Binding-site contacts:
Ligand atom C2C contacts residue THR97 of chain 8.A at 3.9 Å.
Ligand atom C4C contacts residue MET117 of chain 8.A at 3.9 Å (hydrophobic).
Ligand atom O1 contacts residue W711 of chain 8.F at 3.7 Å.
Ligand atom C2B contacts residue ILE219 of chain 8.A at 3.8 Å (hydrophobic).
Ligand atom O1B contacts residue ILE95 of chain 8.A at 3.6 Å.
Ligand atom C2C contacts residue LEU216 of chain 8.A at 3.7 Å (hydrophobic).
Ligand atom C4A contacts residue LEU14 of chain 9.C at 4.0 Å (hydrophobic).
Ligand atom C6B contacts residue ILE183 of chain 8.A at 3.6 Å (hydrophobic).
Ligand atom C5A contacts residue PRO168 of chain 8.A at 4.0 Å (hydrophobic).
Ligand atom N3A contacts residue TYR146 of chain 8.A at 4.0 Å.
Ligand atom C5A contacts residue ILE144 of chain 8.A at 3.7 Å (hydrophobic).
Ligand atom C3 contacts residue W711 of chain 8.F at 3.3 Å.
Ligand atom C2A contacts residue TYR146 of chain 8.A at 3.7 Å (hydrophobic).
Ligand atom C5A contacts residue ILE170 of chain 8.A at 3.8 Å (hydrophobic).
Ligand atom C3C contacts residue TYR192 of chain 8.A at 4.0 Å (hydrophobic).
Ligand atom C5B contacts residue TYR146 of chain 8.A at 3.4 Å (hydrophobic).
Ligand atom C4A contacts residue ALA24 of chain 8.C at 4.0 Å (hydrophobic).
Ligand atom C6C contacts residue ILE186 of chain 8.A at 3.9 Å (hydrophobic).
Ligand atom N3A contacts residue ALA24 of chain 8.C at 3.8 Å.
Ligand atom C1B contacts residue ILE183 of chain 8.A at 4.0 Å (hydrophobic).
Ligand atom N2 contacts residue W711 of chain 8.F at 2.9 Å.
Ligand atom C4B contacts residue TYR146 of chain 8.A at 3.7 Å (hydrophobic).
Ligand atom C4A contacts residue ILE170 of chain 8.A at 3.9 Å (hydrophobic).
Ligand atom C4A contacts residue MET181 of chain 8.A at 3.6 Å (hydrophobic).
Ligand atom O1 contacts residue THR97 of chain 8.A at 3.4 Å (h-bond).
Ligand atom C1C contacts residue PHE115 of chain 8.A at 3.9 Å (hydrophobic).
Ligand atom C5B contacts residue ILE183 of chain 8.A at 3.7 Å (hydrophobic).
Ligand atom C31 contacts residue LEU216 of chain 8.A at 3.4 Å (hydrophobic).
Ligand atom C2A contacts residue MET181 of chain 8.A at 3.7 Å (hydrophobic).
Ligand atom C6B contacts residue TYR146 of chain 8.A at 3.8 Å (hydrophobic).
Ligand atom C1C contacts residue THR97 of chain 8.A at 3.9 Å.
Ligand atom C31 contacts residue ASN214 of chain 8.A at 3.3 Å.
Ligand atom O1A contacts residue PHE121 of chain 8.A at 4.0 Å.
Ligand atom C4 contacts residue TYR192 of chain 8.A at 3.5 Å (hydrophobic).
Ligand atom C3C contacts residue LEU216 of chain 8.A at 3.7 Å (hydrophobic).
Ligand atom C3B contacts residue ILE219 of chain 8.A at 3.8 Å (hydrophobic).
Ligand atom N3A contacts residue MET181 of chain 8.A at 3.3 Å.
Ligand atom C31 contacts residue W711 of chain 8.F at 3.0 Å.
Ligand atom C4B contacts residue ILE183 of chain 8.A at 4.0 Å (hydrophobic).
Ligand atom N2 contacts residue THR97 of chain 8.A at 3.7 Å.

Sequence of chain 8.C:
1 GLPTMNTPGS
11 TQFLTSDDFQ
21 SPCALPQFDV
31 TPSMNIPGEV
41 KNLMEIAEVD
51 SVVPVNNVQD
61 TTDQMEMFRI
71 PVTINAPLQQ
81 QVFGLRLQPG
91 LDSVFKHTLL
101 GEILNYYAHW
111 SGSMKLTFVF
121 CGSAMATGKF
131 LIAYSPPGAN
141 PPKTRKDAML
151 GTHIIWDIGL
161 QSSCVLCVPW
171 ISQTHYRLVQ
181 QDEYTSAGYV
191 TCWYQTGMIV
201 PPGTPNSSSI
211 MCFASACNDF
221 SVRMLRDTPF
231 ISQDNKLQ

Sequence of chain 8.A:
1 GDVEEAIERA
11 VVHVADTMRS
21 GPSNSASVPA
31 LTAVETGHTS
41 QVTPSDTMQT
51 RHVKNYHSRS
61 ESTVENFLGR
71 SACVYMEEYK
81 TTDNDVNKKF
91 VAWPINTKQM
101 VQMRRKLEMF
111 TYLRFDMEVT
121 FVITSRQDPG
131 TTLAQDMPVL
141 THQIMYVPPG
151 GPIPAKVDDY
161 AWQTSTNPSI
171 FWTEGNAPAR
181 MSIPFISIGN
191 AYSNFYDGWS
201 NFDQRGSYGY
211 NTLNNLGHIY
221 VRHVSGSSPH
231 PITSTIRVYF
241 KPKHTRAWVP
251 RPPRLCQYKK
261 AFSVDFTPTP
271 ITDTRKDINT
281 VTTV

The small molecule below binds the protein below.
Small molecule (SMILES): Cc1cc(CCCCCCCOc2ccc(C3=NCCO3)cc2)on1

Sequence of chain 9.C:
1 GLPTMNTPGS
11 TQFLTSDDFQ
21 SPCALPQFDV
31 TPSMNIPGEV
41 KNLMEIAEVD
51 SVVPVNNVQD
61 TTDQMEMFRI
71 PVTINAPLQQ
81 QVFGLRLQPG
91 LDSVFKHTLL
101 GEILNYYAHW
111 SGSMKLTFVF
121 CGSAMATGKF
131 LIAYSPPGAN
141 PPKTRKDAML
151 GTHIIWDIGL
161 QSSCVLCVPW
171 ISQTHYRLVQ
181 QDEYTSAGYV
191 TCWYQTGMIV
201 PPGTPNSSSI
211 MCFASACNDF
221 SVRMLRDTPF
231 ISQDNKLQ